The small molecule below binds the protein below.
Small molecule (SMILES): C[n+]1cn([C@@H]2O[C@H](CSP(=O)(O)O[P](=O)(S)OP(=O)(O)SC[C@H]3O[C@@H](n4cnc5c(=O)nc(N)[nH]c54)[C@H](O)[C@@H]3O)[C@@H](O)[C@H]2O)c2nc(N)[nH]c(=O)c21

Sequence of chain 1.B:
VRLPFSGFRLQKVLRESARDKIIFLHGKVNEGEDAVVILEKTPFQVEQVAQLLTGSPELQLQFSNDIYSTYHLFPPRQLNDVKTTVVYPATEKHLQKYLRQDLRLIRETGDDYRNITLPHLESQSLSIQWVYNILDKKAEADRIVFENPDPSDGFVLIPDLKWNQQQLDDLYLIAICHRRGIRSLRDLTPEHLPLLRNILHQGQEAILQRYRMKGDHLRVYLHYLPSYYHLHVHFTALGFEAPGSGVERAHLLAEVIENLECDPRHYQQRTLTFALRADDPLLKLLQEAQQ

Binding-site contacts:
Ligand atom N9 contacts residue TRP139 of chain 1.B at 3.9 Å.
Ligand atom C4 contacts residue TRP139 of chain 1.B at 3.7 Å (hydrophobic).
Ligand atom C3 contacts residue GLU149 of chain 1.B at 3.8 Å.
Ligand atom N9 contacts residue GLU149 of chain 1.B at 2.8 Å (salt-bridge).
Ligand atom C5 contacts residue GLU149 of chain 1.B at 3.6 Å.
Ligand atom C5 contacts residue TRP139 of chain 1.B at 3.4 Å (hydrophobic).
Ligand atom O12 contacts residue TRP139 of chain 1.B at 3.5 Å.
Ligand atom C5 contacts residue ILE143 of chain 1.B at 4.3 Å (hydrophobic).
Ligand atom O12 contacts residue TYR237 of chain 1.B at 3.7 Å.
Ligand atom N6 contacts residue TRP139 of chain 1.B at 3.5 Å.
Ligand atom C17 contacts residue SER236 of chain 1.B at 4.1 Å.
Ligand atom O15 contacts residue GLU149 of chain 1.B at 3.7 Å.
Ligand atom N8 contacts residue TRP139 of chain 1.B at 3.2 Å.
Ligand atom C5 contacts residue LEU170 of chain 1.B at 3.5 Å (hydrophobic).
Ligand atom N10 contacts residue ILE143 of chain 1.B at 4.4 Å.
Ligand atom O15 contacts residue TRP139 of chain 1.B at 3.7 Å.
Ligand atom N10 contacts residue GLU149 of chain 1.B at 2.9 Å (salt-bridge).
Ligand atom C2 contacts residue TRP139 of chain 1.B at 3.5 Å (hydrophobic).
Ligand atom C2 contacts residue LEU170 of chain 1.B at 3.9 Å (hydrophobic).
Ligand atom O14 contacts residue ASP169 of chain 1.B at 4.0 Å.
Ligand atom C20 contacts residue TRP139 of chain 1.B at 3.8 Å (hydrophobic).
Ligand atom N10 contacts residue TRP139 of chain 1.B at 3.5 Å.
Ligand atom N10 contacts residue LEU170 of chain 1.B at 3.7 Å.
Ligand atom S3 contacts residue SER236 of chain 1.B at 3.8 Å.
Ligand atom N8 contacts residue LEU170 of chain 1.B at 3.5 Å.
Ligand atom C3 contacts residue LEU170 of chain 1.B at 3.9 Å (hydrophobic).
Ligand atom C17 contacts residue TYR237 of chain 1.B at 4.2 Å (hydrophobic).
Ligand atom N6 contacts residue LEU170 of chain 1.B at 4.4 Å.
Ligand atom N9 contacts residue ARG152 of chain 1.B at 3.9 Å.
Ligand atom O13 contacts residue ASP169 of chain 1.B at 4.4 Å.
Ligand atom C16 contacts residue SER236 of chain 1.B at 4.0 Å.
Ligand atom S3 contacts residue TYR237 of chain 1.B at 4.1 Å.
Ligand atom N7 contacts residue TRP139 of chain 1.B at 3.6 Å.
Ligand atom C1 contacts residue LEU170 of chain 1.B at 3.7 Å (hydrophobic).
Ligand atom C21 contacts residue TRP139 of chain 1.B at 3.7 Å (hydrophobic).
Ligand atom C3 contacts residue TRP139 of chain 1.B at 3.4 Å (hydrophobic).
Ligand atom C1 contacts residue TRP139 of chain 1.B at 3.4 Å (hydrophobic).
Ligand atom N9 contacts residue ILE143 of chain 1.B at 3.8 Å.
Ligand atom N9 contacts residue LEU170 of chain 1.B at 3.5 Å.
Ligand atom O14 contacts residue LEU170 of chain 1.B at 4.2 Å.